Binding-site contacts:
Ligand atom C7 contacts residue ILE37 of chain 1.D at 4.5 Å (hydrophobic).
Ligand atom O5 contacts residue SER26 of chain 1.D at 3.0 Å (h-bond).
Ligand atom C1 contacts residue GLU59 of chain 1.D at 4.0 Å.
Ligand atom C2 contacts residue ASN24 of chain 1.D at 2.5 Å.
Ligand atom C5 contacts residue ASN24 of chain 1.D at 3.6 Å.
Ligand atom C7 contacts residue ASN24 of chain 1.D at 3.6 Å.
Ligand atom O5 contacts residue GLU59 of chain 1.D at 3.7 Å.
Ligand atom C2 contacts residue GLU59 of chain 1.D at 4.5 Å.
Ligand atom O6 contacts residue SER26 of chain 1.D at 3.9 Å.
Ligand atom C8 contacts residue TYR35 of chain 1.D at 3.9 Å (hydrophobic).
Ligand atom O7 contacts residue ILE37 of chain 1.D at 3.4 Å.
Ligand atom O5 contacts residue ASN24 of chain 1.D at 2.3 Å (h-bond).
Ligand atom C6 contacts residue SER26 of chain 1.D at 3.5 Å.
Ligand atom C4 contacts residue ASN24 of chain 1.D at 4.2 Å.
Ligand atom O7 contacts residue ASN24 of chain 1.D at 3.2 Å (h-bond).
Ligand atom C7 contacts residue TYR35 of chain 1.D at 3.8 Å (hydrophobic).
Ligand atom O6 contacts residue GLU59 of chain 1.D at 4.4 Å.
Ligand atom C1 contacts residue TYR35 of chain 1.D at 4.4 Å (hydrophobic).
Ligand atom C1 contacts residue SER26 of chain 1.D at 3.9 Å.
Ligand atom C1 contacts residue ASN24 of chain 1.D at 1.4 Å.
Ligand atom C3 contacts residue ASN24 of chain 1.D at 3.8 Å.
Ligand atom N2 contacts residue ASN24 of chain 1.D at 3.0 Å (h-bond).
Ligand atom C5 contacts residue SER26 of chain 1.D at 3.6 Å.
Ligand atom O7 contacts residue TYR35 of chain 1.D at 3.3 Å.

Sequence of chain 1.D:
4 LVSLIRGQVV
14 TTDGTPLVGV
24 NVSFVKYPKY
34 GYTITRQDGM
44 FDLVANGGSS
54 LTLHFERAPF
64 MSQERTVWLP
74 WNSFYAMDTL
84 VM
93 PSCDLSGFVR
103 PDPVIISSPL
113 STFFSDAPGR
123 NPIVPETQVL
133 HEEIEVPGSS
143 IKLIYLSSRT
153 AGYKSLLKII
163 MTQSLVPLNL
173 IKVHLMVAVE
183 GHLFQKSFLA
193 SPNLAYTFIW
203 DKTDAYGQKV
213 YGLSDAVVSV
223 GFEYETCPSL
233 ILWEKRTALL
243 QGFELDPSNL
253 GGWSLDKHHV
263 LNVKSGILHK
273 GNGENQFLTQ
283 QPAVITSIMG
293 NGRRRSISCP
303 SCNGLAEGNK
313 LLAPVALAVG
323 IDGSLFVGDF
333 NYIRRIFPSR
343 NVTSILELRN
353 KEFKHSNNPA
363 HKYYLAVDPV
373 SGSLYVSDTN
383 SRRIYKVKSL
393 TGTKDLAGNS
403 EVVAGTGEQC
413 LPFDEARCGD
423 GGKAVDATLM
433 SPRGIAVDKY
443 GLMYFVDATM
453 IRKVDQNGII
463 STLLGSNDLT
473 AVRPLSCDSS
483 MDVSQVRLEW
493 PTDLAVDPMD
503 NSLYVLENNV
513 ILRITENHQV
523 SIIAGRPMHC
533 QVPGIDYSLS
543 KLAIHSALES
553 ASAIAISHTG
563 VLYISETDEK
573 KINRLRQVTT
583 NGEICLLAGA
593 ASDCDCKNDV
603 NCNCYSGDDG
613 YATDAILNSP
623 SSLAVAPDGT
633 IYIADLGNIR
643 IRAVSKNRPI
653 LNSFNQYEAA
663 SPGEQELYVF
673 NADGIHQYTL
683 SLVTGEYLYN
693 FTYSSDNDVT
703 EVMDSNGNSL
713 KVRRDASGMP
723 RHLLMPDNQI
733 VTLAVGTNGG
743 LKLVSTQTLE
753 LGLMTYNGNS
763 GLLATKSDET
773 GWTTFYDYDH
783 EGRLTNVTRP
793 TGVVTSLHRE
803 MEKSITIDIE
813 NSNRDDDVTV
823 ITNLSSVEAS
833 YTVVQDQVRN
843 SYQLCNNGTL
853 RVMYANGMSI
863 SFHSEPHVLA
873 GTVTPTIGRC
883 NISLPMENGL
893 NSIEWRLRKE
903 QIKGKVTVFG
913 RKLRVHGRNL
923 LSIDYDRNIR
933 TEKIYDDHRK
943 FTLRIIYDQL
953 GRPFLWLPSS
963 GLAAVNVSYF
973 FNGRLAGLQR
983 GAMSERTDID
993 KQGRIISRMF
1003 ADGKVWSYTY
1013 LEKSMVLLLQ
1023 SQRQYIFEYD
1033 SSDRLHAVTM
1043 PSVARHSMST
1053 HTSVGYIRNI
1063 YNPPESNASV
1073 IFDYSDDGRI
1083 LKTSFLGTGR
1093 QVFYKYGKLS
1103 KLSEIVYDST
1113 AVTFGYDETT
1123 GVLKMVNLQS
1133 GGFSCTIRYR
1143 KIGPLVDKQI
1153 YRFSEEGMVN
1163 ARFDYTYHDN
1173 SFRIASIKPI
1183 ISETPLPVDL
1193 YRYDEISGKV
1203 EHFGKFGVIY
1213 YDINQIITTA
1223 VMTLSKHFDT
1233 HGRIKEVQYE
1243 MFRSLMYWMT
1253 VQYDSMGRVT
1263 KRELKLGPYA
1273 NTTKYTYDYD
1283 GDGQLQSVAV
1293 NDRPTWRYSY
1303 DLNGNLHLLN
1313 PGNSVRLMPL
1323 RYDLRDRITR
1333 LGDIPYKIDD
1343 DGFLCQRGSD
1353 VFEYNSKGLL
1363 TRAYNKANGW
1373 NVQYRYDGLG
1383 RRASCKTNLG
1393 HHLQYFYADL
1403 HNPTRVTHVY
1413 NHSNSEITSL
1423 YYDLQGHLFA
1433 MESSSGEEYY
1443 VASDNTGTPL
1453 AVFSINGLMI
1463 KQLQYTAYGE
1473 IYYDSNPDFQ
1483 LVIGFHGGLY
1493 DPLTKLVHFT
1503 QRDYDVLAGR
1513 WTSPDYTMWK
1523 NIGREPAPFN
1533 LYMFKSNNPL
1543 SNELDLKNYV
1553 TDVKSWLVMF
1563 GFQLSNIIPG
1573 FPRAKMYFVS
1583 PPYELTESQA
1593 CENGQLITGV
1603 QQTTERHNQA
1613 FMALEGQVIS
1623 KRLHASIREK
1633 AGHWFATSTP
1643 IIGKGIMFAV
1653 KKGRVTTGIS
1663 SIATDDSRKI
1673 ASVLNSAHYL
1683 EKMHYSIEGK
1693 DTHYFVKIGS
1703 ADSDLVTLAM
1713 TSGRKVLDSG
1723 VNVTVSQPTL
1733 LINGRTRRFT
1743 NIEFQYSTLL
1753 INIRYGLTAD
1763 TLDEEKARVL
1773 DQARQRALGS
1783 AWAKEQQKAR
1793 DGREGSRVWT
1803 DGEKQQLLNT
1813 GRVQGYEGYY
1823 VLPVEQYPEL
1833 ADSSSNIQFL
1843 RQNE

A protein and the small-molecule ligand that binds it are described below.
Small molecule (SMILES): CC(=O)N[C@@H]1[C@@H](O)[C@H](O)[C@@H](CO)O[C@H]1O